Binding-site contacts:
Ligand atom N10 contacts residue RV81 of chain 2.C at 0.5 Å (h-bond).
Ligand atom O01 contacts residue HIS164 of chain 2.A at 3.1 Å (h-bond).
Ligand atom C20 contacts residue RV81 of chain 2.C at 0.5 Å.
Ligand atom C05 contacts residue CYS145 of chain 2.A at 2.3 Å (hydrophobic).
Ligand atom C18 contacts residue RV81 of chain 2.C at 0.6 Å.
Ligand atom C02 contacts residue RV81 of chain 2.C at 0.6 Å.
Ligand atom C12 contacts residue RV81 of chain 2.C at 2.5 Å.
Ligand atom C19 contacts residue RV81 of chain 2.C at 0.5 Å.
Ligand atom O07 contacts residue CYS145 of chain 2.A at 3.0 Å (h-bond).
Ligand atom C06 contacts residue HIS164 of chain 2.A at 3.3 Å.
Ligand atom O01 contacts residue GLU166 of chain 2.A at 3.5 Å (salt-bridge).
Ligand atom O14 contacts residue RV81 of chain 2.C at 3.2 Å.
Ligand atom C08 contacts residue RV81 of chain 2.C at 0.3 Å.
Ligand atom C04 contacts residue RV81 of chain 2.C at 0.9 Å.
Ligand atom O21 contacts residue MET49 of chain 2.A at 3.4 Å.
Ligand atom C15 contacts residue RV81 of chain 2.C at 0.6 Å.
Ligand atom C08 contacts residue ASN142 of chain 2.A at 3.8 Å.
Ligand atom O16 contacts residue MET49 of chain 2.A at 3.0 Å.
Ligand atom O21 contacts residue RV81 of chain 2.C at 0.6 Å (h-bond).
Ligand atom N03 contacts residue RV81 of chain 2.C at 0.7 Å (h-bond).
Ligand atom C06 contacts residue CYS145 of chain 2.A at 0.9 Å (hydrophobic).
Ligand atom O09 contacts residue RV81 of chain 2.C at 0.6 Å (h-bond).
Ligand atom C13 contacts residue RV81 of chain 2.C at 2.9 Å.
Ligand atom O07 contacts residue ASN142 of chain 2.A at 3.5 Å.
Ligand atom O07 contacts residue LEU141 of chain 2.A at 3.4 Å (h-bond).
Ligand atom O09 contacts residue ASN142 of chain 2.A at 3.0 Å (h-bond).
Ligand atom N03 contacts residue CYS145 of chain 2.A at 3.8 Å.
Ligand atom C05 contacts residue RV81 of chain 2.C at 1.8 Å.
Ligand atom N17 contacts residue RV81 of chain 2.C at 0.4 Å (h-bond).
Ligand atom O14 contacts residue MET49 of chain 2.A at 3.5 Å.
Ligand atom O07 contacts residue GLY143 of chain 2.A at 2.7 Å (h-bond).
Ligand atom O01 contacts residue MET165 of chain 2.A at 2.9 Å.
Ligand atom O16 contacts residue RV81 of chain 2.C at 1.1 Å (h-bond).
Ligand atom C06 contacts residue RV81 of chain 2.C at 3.1 Å.
Ligand atom O07 contacts residue SER144 of chain 2.A at 3.3 Å (h-bond).
Ligand atom C11 contacts residue RV81 of chain 2.C at 1.0 Å.
Ligand atom C13 contacts residue ASN142 of chain 2.A at 3.8 Å.
Ligand atom C04 contacts residue CYS145 of chain 2.A at 3.5 Å (hydrophobic).
Ligand atom O07 contacts residue RV81 of chain 2.C at 2.6 Å.
Ligand atom O01 contacts residue RV81 of chain 2.C at 1.0 Å (h-bond).

A small-molecule ligand and the protein it binds are described below.
Small molecule (SMILES): C[C@@H](O)Cn1c(=O)n(C[C@H]2CO2)c(=O)n(C[C@@H]2CO2)c1=O

Sequence of chain 2.A:
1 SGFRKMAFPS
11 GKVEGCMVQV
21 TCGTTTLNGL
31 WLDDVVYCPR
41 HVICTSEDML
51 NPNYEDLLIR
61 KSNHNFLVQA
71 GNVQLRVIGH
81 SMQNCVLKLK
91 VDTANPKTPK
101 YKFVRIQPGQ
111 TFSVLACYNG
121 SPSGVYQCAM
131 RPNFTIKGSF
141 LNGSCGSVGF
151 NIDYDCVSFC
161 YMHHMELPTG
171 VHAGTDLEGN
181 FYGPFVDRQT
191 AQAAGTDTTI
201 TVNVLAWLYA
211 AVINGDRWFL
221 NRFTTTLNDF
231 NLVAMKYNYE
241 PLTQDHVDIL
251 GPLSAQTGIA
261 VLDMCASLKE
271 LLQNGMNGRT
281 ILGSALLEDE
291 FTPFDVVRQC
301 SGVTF